A small-molecule ligand and the protein it binds are described below.
Small molecule (SMILES): CSC[C@H]1O[C@@H](n2cnc3c(N)ncnc32)[C@H](O)[C@@H]1O

Binding-site contacts:
Ligand atom N6 contacts residue ASP216 of chain 1.G at 2.9 Å (salt-bridge).
Ligand atom S5' contacts residue VAL228 of chain 1.G at 3.8 Å.
Ligand atom C8 contacts residue VAL228 of chain 1.G at 3.8 Å (hydrophobic).
Ligand atom N9 contacts residue ALA92 of chain 1.G at 3.7 Å.
Ligand atom O2' contacts residue SO41 of chain 1.AA at 2.8 Å (h-bond).
Ligand atom CS contacts residue VAL228 of chain 1.G at 3.8 Å (hydrophobic).
Ligand atom C8 contacts residue THR213 of chain 1.G at 3.8 Å.
Ligand atom C8 contacts residue ALA92 of chain 1.G at 3.8 Å (hydrophobic).
Ligand atom N6 contacts residue ILE188 of chain 1.G at 3.5 Å.
Ligand atom C5 contacts residue ILE188 of chain 1.G at 3.7 Å (hydrophobic).
Ligand atom C4 contacts residue ILE188 of chain 1.G at 3.7 Å (hydrophobic).
Ligand atom C3' contacts residue SO41 of chain 1.AA at 3.5 Å.
Ligand atom CS contacts residue SER16 of chain 1.G at 3.5 Å.
Ligand atom N1 contacts residue PHE170 of chain 1.G at 3.7 Å.
Ligand atom C1' contacts residue ALA92 of chain 1.G at 3.4 Å (hydrophobic).
Ligand atom O3' contacts residue SO41 of chain 1.AA at 2.6 Å (h-bond).
Ligand atom N1 contacts residue ILE188 of chain 1.G at 3.6 Å.
Ligand atom C2' contacts residue MET190 of chain 1.G at 3.8 Å (hydrophobic).
Ligand atom N3 contacts residue GLY189 of chain 1.G at 3.5 Å.
Ligand atom C5 contacts residue PHE170 of chain 1.G at 3.8 Å (hydrophobic).
Ligand atom C5 contacts residue GLY94 of chain 1.G at 3.6 Å.
Ligand atom O3' contacts residue HIS59 of chain 1.G at 3.6 Å.
Ligand atom C4 contacts residue PHE170 of chain 1.G at 3.8 Å (hydrophobic).
Ligand atom S5' contacts residue HIS130 of chain 1.H at 3.8 Å.
Ligand atom C2 contacts residue MET190 of chain 1.G at 3.7 Å (hydrophobic).
Ligand atom N6 contacts residue ASP214 of chain 1.G at 2.9 Å (salt-bridge).
Ligand atom C8 contacts residue ASP214 of chain 1.G at 3.3 Å.
Ligand atom C6 contacts residue ILE188 of chain 1.G at 3.6 Å (hydrophobic).
Ligand atom O3' contacts residue PRO67 of chain 1.G at 3.5 Å.
Ligand atom N7 contacts residue VAL93 of chain 1.G at 3.6 Å.
Ligand atom C5' contacts residue HIS130 of chain 1.H at 3.3 Å.
Ligand atom C4' contacts residue SER16 of chain 1.G at 3.8 Å.
Ligand atom C4' contacts residue SO41 of chain 1.AA at 3.6 Å.
Ligand atom C2' contacts residue SO41 of chain 1.AA at 3.8 Å.
Ligand atom N7 contacts residue GLY94 of chain 1.G at 3.2 Å (h-bond).
Ligand atom N7 contacts residue ASP214 of chain 1.G at 2.6 Å (salt-bridge).
Ligand atom O2' contacts residue MET190 of chain 1.G at 3.0 Å (h-bond).
Ligand atom N6 contacts residue GLY94 of chain 1.G at 3.7 Å.
Ligand atom N3 contacts residue MET190 of chain 1.G at 3.6 Å.
Ligand atom C5 contacts residue ASP214 of chain 1.G at 3.7 Å.

Sequence of chain 1.H:
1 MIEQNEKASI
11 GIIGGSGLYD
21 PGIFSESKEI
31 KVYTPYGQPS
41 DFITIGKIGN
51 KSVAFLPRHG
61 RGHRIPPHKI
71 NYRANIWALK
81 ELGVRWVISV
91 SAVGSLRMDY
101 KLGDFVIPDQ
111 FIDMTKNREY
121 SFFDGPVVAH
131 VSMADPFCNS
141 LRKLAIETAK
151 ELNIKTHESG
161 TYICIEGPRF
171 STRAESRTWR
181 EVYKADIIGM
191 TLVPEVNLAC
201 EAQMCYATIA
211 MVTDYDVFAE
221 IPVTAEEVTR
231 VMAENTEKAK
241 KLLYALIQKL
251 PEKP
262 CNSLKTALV

Sequence of chain 1.G:
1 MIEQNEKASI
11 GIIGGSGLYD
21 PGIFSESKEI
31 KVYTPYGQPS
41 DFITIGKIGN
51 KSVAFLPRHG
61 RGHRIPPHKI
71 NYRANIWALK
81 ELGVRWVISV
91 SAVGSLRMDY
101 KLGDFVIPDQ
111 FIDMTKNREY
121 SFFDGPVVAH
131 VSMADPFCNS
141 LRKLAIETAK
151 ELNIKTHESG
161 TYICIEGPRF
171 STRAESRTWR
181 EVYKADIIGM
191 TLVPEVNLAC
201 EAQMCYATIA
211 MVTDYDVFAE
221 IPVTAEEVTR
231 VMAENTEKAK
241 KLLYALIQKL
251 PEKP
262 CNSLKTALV